Sequence of chain 2.A:
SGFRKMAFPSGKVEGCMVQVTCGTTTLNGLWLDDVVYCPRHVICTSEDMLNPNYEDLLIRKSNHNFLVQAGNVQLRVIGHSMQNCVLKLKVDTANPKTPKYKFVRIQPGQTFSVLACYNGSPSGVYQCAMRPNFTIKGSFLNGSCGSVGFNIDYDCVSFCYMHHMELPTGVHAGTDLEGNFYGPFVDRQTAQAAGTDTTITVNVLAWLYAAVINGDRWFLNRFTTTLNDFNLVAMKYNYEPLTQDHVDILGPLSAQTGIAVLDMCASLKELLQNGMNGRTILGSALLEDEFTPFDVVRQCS

Binding-site contacts:
Ligand atom C contacts residue GLU166 of chain 1.A at 3.9 Å.
Ligand atom CE contacts residue LEU141 of chain 1.A at 4.0 Å (hydrophobic).
Ligand atom N contacts residue GLU166 of chain 1.A at 2.7 Å (salt-bridge).
Ligand atom CA contacts residue GLU166 of chain 1.A at 3.7 Å.
Ligand atom CG contacts residue GLU166 of chain 1.A at 3.9 Å.
Ligand atom CA contacts residue ASN142 of chain 1.A at 3.8 Å.
Ligand atom C contacts residue HIS164 of chain 1.A at 3.7 Å.
Ligand atom CD2 contacts residue ASP187 of chain 1.A at 3.9 Å.
Ligand atom CB contacts residue HIS41 of chain 1.A at 3.7 Å.
Ligand atom O contacts residue GLN189 of chain 1.A at 3.5 Å (h-bond).
Ligand atom CA contacts residue HIS164 of chain 1.A at 3.5 Å.
Ligand atom CB contacts residue CYS145 of chain 1.A at 3.0 Å (hydrophobic).
Ligand atom C contacts residue GLU166 of chain 1.A at 3.6 Å.
Ligand atom O contacts residue SER144 of chain 1.A at 3.5 Å (h-bond).
Ligand atom CD1 contacts residue HIS41 of chain 1.A at 3.9 Å.
Ligand atom N contacts residue HIS164 of chain 1.A at 3.0 Å (h-bond).
Ligand atom CD2 contacts residue HIS41 of chain 1.A at 4.0 Å.
Ligand atom CD contacts residue PHE140 of chain 1.A at 4.0 Å (hydrophobic).
Ligand atom CH3 contacts residue GLU166 of chain 1.A at 3.5 Å.
Ligand atom O contacts residue ASN142 of chain 1.A at 3.7 Å.
Ligand atom CD2 contacts residue HIS164 of chain 1.A at 4.0 Å.
Ligand atom C contacts residue CYS145 of chain 1.A at 1.7 Å (hydrophobic).
Ligand atom O contacts residue CYS145 of chain 1.A at 2.5 Å (h-bond).
Ligand atom CH3 contacts residue GLN192 of chain 1.A at 4.0 Å.
Ligand atom CA contacts residue CYS145 of chain 1.A at 2.6 Å (hydrophobic).
Ligand atom C contacts residue HIS41 of chain 1.A at 3.9 Å.
Ligand atom O contacts residue GLY143 of chain 1.A at 3.3 Å (h-bond).
Ligand atom O contacts residue GLU166 of chain 1.A at 2.9 Å (salt-bridge).
Ligand atom CB contacts residue GLU166 of chain 1.A at 3.8 Å.
Ligand atom C contacts residue MET165 of chain 1.A at 3.9 Å (hydrophobic).
Ligand atom N contacts residue HIS41 of chain 1.A at 3.9 Å.
Ligand atom CD contacts residue LEU141 of chain 1.A at 3.6 Å (hydrophobic).
Ligand atom CH3 contacts residue MET165 of chain 1.A at 3.9 Å (hydrophobic).
Ligand atom CE contacts residue PHE140 of chain 1.A at 3.5 Å (hydrophobic).
Ligand atom CD contacts residue SER144 of chain 1.A at 4.0 Å.
Ligand atom CD1 contacts residue ASP187 of chain 1.A at 3.8 Å.
Ligand atom O contacts residue MET165 of chain 1.A at 3.2 Å.
Ligand atom CD2 contacts residue MET165 of chain 1.A at 3.8 Å (hydrophobic).
Ligand atom CE contacts residue GLU166 of chain 1.A at 3.5 Å.
Ligand atom N contacts residue CYS145 of chain 1.A at 2.8 Å (h-bond).

Sequence of chain 1.A:
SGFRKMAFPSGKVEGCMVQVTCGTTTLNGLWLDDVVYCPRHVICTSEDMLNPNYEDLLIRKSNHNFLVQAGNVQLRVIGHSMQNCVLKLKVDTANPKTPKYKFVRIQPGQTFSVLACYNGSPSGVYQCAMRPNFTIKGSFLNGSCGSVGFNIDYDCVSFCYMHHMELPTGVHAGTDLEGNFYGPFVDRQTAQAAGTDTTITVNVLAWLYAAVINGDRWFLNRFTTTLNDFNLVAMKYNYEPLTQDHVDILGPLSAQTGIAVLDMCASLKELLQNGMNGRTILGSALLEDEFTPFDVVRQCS

The protein below binds the small molecule below.
Small molecule (SMILES): CCCC[C@@H](C=O)NC(=O)[C@H](CC(C)C)NC(=O)[C@H](CC(C)C)NC(C)=O